Sequence of chain 38.A:
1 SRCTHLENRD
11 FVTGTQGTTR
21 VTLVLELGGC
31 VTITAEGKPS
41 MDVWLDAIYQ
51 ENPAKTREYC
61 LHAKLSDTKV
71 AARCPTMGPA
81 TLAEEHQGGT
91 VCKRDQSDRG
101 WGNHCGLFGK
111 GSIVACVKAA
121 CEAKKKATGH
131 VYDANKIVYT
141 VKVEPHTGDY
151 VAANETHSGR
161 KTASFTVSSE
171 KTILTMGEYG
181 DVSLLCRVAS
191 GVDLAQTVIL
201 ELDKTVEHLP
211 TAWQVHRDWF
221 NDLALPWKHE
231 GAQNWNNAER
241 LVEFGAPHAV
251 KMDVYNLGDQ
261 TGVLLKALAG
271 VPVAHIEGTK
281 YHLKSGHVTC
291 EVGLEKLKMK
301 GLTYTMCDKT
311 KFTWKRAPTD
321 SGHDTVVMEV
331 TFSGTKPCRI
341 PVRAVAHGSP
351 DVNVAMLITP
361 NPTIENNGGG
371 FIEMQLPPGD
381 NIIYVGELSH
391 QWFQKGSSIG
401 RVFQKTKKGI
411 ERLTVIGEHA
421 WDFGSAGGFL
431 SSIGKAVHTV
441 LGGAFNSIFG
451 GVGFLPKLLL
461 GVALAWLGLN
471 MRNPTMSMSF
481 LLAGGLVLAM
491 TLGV

The protein below binds the small molecule below.
Small molecule (SMILES): CC(=O)N[C@H]1[C@H](O[C@H]2[C@H](O)[C@@H](NC(C)=O)CO[C@@H]2CO[C@@H]2O[C@@H](C)[C@@H](O)[C@@H](O)[C@@H]2O)O[C@H](CO)[C@@H](O)[C@@H]1O

Sequence of chain 38.B:
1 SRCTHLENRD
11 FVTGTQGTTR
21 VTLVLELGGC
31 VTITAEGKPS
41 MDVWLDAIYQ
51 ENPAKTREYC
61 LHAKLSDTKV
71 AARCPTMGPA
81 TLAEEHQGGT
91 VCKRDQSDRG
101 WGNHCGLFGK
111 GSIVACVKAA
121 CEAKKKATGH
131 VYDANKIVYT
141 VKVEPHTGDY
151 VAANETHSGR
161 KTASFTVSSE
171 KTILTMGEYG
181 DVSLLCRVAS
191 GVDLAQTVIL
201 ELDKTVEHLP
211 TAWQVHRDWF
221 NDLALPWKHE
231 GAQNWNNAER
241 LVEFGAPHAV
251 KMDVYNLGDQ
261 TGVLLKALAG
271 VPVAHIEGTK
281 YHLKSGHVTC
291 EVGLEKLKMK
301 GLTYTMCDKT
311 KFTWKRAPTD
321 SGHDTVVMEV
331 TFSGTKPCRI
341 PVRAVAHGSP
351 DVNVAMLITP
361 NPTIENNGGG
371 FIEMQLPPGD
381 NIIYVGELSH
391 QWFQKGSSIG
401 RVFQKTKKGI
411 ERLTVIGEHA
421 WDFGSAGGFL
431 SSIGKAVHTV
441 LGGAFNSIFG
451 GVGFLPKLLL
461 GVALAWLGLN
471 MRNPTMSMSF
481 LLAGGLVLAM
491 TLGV

Binding-site contacts:
Ligand atom C6 contacts residue HIS104 of chain 38.A at 3.2 Å.
Ligand atom C2 contacts residue ASN154 of chain 38.B at 2.4 Å.
Ligand atom C1 contacts residue ASN154 of chain 38.B at 1.4 Å.
Ligand atom C5 contacts residue HIS104 of chain 38.A at 3.1 Å.
Ligand atom C4 contacts residue ASN154 of chain 38.B at 4.2 Å.
Ligand atom C7 contacts residue ASN154 of chain 38.B at 3.3 Å.
Ligand atom C8 contacts residue ASN154 of chain 38.B at 3.4 Å.
Ligand atom N2 contacts residue ASN154 of chain 38.B at 2.9 Å (h-bond).
Ligand atom C1 contacts residue HIS104 of chain 38.A at 3.2 Å.
Ligand atom C3 contacts residue ASN154 of chain 38.B at 3.8 Å.
Ligand atom O5 contacts residue HIS104 of chain 38.A at 3.0 Å (h-bond).
Ligand atom O7 contacts residue ASN154 of chain 38.B at 3.3 Å (h-bond).
Ligand atom C4 contacts residue HIS104 of chain 38.A at 4.4 Å.
Ligand atom O5 contacts residue ASN154 of chain 38.B at 2.4 Å (h-bond).
Ligand atom C8 contacts residue HIS104 of chain 38.A at 4.0 Å.
Ligand atom C5 contacts residue ASN154 of chain 38.B at 3.7 Å.